Binding-site contacts:
Ligand atom C2 contacts residue ASN87 of chain 47.Q at 2.4 Å.
Ligand atom C5 contacts residue LEU151 of chain 47.Q at 4.1 Å (hydrophobic).
Ligand atom O5 contacts residue SER89 of chain 47.Q at 4.1 Å.
Ligand atom O7 contacts residue ASN87 of chain 47.Q at 3.9 Å.
Ligand atom C4 contacts residue ASN87 of chain 47.Q at 4.2 Å.
Ligand atom O6 contacts residue LEU151 of chain 47.Q at 3.4 Å.
Ligand atom C5 contacts residue ASN87 of chain 47.Q at 3.7 Å.
Ligand atom C3 contacts residue ASN87 of chain 47.Q at 3.7 Å.
Ligand atom C1 contacts residue ASN87 of chain 47.Q at 1.4 Å.
Ligand atom C4 contacts residue LEU151 of chain 47.Q at 4.4 Å (hydrophobic).
Ligand atom C7 contacts residue ASN87 of chain 47.Q at 3.6 Å.
Ligand atom O5 contacts residue SER79 of chain 47.Q at 4.4 Å.
Ligand atom C5 contacts residue SER89 of chain 47.Q at 4.3 Å.
Ligand atom C1 contacts residue SER89 of chain 47.Q at 4.5 Å.
Ligand atom N2 contacts residue ASN87 of chain 47.Q at 2.9 Å (h-bond).
Ligand atom O4 contacts residue LEU151 of chain 47.Q at 3.7 Å.
Ligand atom O7 contacts residue ASP85 of chain 47.Q at 4.3 Å.
Ligand atom O5 contacts residue ASN87 of chain 47.Q at 2.3 Å (h-bond).
Ligand atom C6 contacts residue LEU151 of chain 47.Q at 3.8 Å (hydrophobic).

A small-molecule ligand and the protein it binds are described below.
Small molecule (SMILES): CC(=O)N[C@@H]1[C@@H](O)[C@H](O)[C@@H](CO)O[C@H]1O

Sequence of chain 47.Q:
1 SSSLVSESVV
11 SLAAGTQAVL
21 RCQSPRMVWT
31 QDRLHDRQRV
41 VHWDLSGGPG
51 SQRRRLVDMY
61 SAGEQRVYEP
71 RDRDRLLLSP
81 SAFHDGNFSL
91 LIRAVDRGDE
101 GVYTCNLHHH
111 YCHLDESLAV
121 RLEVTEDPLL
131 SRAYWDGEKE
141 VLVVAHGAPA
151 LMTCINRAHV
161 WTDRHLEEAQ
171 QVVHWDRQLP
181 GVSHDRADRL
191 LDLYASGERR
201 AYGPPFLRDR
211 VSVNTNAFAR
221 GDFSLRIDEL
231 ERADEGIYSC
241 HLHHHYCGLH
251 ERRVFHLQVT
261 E